Sequence of chain 1.A:
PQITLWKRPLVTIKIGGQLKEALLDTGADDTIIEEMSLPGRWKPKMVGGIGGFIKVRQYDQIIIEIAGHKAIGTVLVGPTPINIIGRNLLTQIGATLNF

Sequence of chain 1.B:
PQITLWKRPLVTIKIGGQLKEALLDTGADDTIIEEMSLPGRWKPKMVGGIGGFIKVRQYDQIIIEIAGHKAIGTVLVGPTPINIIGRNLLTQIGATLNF

A protein and the small-molecule ligand that binds it are described below.
Small molecule (SMILES): [H]/N=C(\N)NCCC[C@H](NC(=O)[C@H](CCC(N)=O)NC(=O)[C@H](CCCC)CC(O)(O)[C@H](CCCC)NC(=O)[C@@H](NC(=O)[C@@H](NC(C)=O)[C@@H](C)O)[C@@H](C)CC)C(N)=O

Binding-site contacts:
Ligand atom O3 contacts residue GLY49 of chain 1.B at 2.5 Å.
Ligand atom DOA contacts residue ASP25 of chain 1.A at 1.8 Å.
Ligand atom O5 contacts residue GLY48 of chain 1.B at 1.9 Å.
Ligand atom DNH2 contacts residue PRO81 of chain 1.A at 2.6 Å.
Ligand atom OA contacts residue ASP25 of chain 1.A at 2.0 Å.
Ligand atom N2 contacts residue GLY48 of chain 1.A at 2.9 Å (h-bond).
Ligand atom N1 contacts residue GLY48 of chain 1.A at 2.9 Å (h-bond).
Ligand atom OB contacts residue ASP25 of chain 1.B at 2.8 Å (salt-bridge).
Ligand atom CY contacts residue ILE82 of chain 1.A at 2.9 Å (hydrophobic).
Ligand atom DN3 contacts residue GLY27 of chain 1.A at 2.2 Å.
Ligand atom DN2 contacts residue GLY48 of chain 1.A at 2.1 Å.
Ligand atom DNEA contacts residue VAL47 of chain 1.B at 1.7 Å.
Ligand atom O1 contacts residue ASP29 of chain 1.A at 1.9 Å.
Ligand atom O2 contacts residue GLY49 of chain 1.A at 2.6 Å.
Ligand atom CG4 contacts residue ILE32 of chain 1.B at 2.8 Å (hydrophobic).
Ligand atom DN4 contacts residue ALA28 of chain 1.B at 2.5 Å.
Ligand atom CG3 contacts residue ILE84 of chain 1.A at 2.9 Å (hydrophobic).
Ligand atom OE1 contacts residue ASP30 of chain 1.B at 2.0 Å.
Ligand atom N5 contacts residue GLY48 of chain 1.B at 2.8 Å (h-bond).
Ligand atom DN6A contacts residue ASP29 of chain 1.B at 2.5 Å.
Ligand atom CE contacts residue ILE50 of chain 1.A at 2.8 Å (hydrophobic).
Ligand atom DZ contacts residue ASP25 of chain 1.A at 2.7 Å.
Ligand atom OA contacts residue ASP25 of chain 1.B at 2.7 Å (salt-bridge).
Ligand atom CD1 contacts residue ASP30 of chain 1.A at 2.6 Å.
Ligand atom DNE2 contacts residue ASP30 of chain 1.B at 2.5 Å.
Ligand atom O4 contacts residue ASP29 of chain 1.B at 2.2 Å.
Ligand atom O4 contacts residue ALA28 of chain 1.B at 2.6 Å.
Ligand atom O5 contacts residue VAL47 of chain 1.B at 2.6 Å.
Ligand atom DN4 contacts residue GLY27 of chain 1.B at 2.2 Å.
Ligand atom OE1 contacts residue ASP29 of chain 1.B at 2.8 Å.
Ligand atom DOG1 contacts residue GLY48 of chain 1.A at 2.7 Å.
Ligand atom CY contacts residue PRO81 of chain 1.A at 2.8 Å (hydrophobic).
Ligand atom O1 contacts residue ALA28 of chain 1.A at 2.6 Å.
Ligand atom DN5 contacts residue GLY48 of chain 1.B at 1.9 Å.
Ligand atom DN1 contacts residue GLY48 of chain 1.A at 2.1 Å.
Ligand atom DN3 contacts residue ALA28 of chain 1.A at 2.6 Å.
Ligand atom CG1 contacts residue ILE32 of chain 1.A at 2.7 Å (hydrophobic).
Ligand atom NE2 contacts residue VAL47 of chain 1.B at 2.6 Å.
Ligand atom OE1 contacts residue ALA28 of chain 1.B at 2.7 Å.
Ligand atom DNE2 contacts residue VAL47 of chain 1.B at 2.9 Å.